Binding-site contacts:
Ligand atom N2 contacts residue GLN263 of chain 1.I at 3.6 Å.
Ligand atom C2 contacts residue ASN265 of chain 1.I at 2.4 Å.
Ligand atom O5 contacts residue ARG412 of chain 1.I at 4.2 Å.
Ligand atom C5 contacts residue VAL414 of chain 1.I at 3.9 Å (hydrophobic).
Ligand atom C4 contacts residue ASN265 of chain 1.I at 4.2 Å.
Ligand atom C1 contacts residue GLN263 of chain 1.I at 4.0 Å.
Ligand atom C8 contacts residue SER303 of chain 1.I at 3.6 Å.
Ligand atom N2 contacts residue ASN265 of chain 1.I at 2.8 Å (h-bond).
Ligand atom C8 contacts residue GLN263 of chain 1.I at 3.5 Å.
Ligand atom O7 contacts residue ASN265 of chain 1.I at 3.0 Å (h-bond).
Ligand atom C8 contacts residue ASN301 of chain 1.I at 4.4 Å.
Ligand atom C1 contacts residue VAL414 of chain 1.I at 3.5 Å (hydrophobic).
Ligand atom O3 contacts residue GLN263 of chain 1.I at 4.2 Å.
Ligand atom C7 contacts residue ASN265 of chain 1.I at 3.1 Å.
Ligand atom O7 contacts residue ASN301 of chain 1.I at 4.3 Å.
Ligand atom C1 contacts residue ASN265 of chain 1.I at 1.4 Å.
Ligand atom O5 contacts residue ASN265 of chain 1.I at 2.4 Å (h-bond).
Ligand atom C5 contacts residue ASN265 of chain 1.I at 3.7 Å.
Ligand atom C6 contacts residue ASN265 of chain 1.I at 4.3 Å.
Ligand atom C3 contacts residue GLN263 of chain 1.I at 3.5 Å.
Ligand atom C3 contacts residue ASN265 of chain 1.I at 3.7 Å.
Ligand atom C6 contacts residue VAL414 of chain 1.I at 4.2 Å (hydrophobic).
Ligand atom C8 contacts residue ASN265 of chain 1.I at 4.3 Å.
Ligand atom C7 contacts residue GLN263 of chain 1.I at 4.5 Å.
Ligand atom O5 contacts residue VAL414 of chain 1.I at 3.2 Å.
Ligand atom C2 contacts residue GLN263 of chain 1.I at 3.9 Å.

Sequence of chain 1.I:
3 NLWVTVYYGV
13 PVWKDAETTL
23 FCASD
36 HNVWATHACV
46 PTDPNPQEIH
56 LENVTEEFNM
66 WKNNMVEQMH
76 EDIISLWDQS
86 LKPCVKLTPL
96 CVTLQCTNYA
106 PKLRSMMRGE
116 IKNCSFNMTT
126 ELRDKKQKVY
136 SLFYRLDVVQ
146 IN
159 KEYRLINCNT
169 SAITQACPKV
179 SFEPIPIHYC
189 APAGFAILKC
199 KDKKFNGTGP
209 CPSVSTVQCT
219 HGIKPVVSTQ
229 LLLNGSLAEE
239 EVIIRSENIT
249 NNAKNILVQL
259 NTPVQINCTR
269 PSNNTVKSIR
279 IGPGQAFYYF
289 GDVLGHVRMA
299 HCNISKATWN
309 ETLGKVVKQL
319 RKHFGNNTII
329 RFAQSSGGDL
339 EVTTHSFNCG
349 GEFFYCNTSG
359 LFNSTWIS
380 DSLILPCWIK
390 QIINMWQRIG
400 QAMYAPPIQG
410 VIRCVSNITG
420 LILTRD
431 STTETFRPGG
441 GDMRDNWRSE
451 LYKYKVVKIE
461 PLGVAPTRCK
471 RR

A small-molecule ligand and the protein it binds are described below.
Small molecule (SMILES): CC(=O)N[C@@H]1[C@@H](O)[C@H](O)[C@@H](CO)O[C@H]1O